Sequence of chain 1.A:
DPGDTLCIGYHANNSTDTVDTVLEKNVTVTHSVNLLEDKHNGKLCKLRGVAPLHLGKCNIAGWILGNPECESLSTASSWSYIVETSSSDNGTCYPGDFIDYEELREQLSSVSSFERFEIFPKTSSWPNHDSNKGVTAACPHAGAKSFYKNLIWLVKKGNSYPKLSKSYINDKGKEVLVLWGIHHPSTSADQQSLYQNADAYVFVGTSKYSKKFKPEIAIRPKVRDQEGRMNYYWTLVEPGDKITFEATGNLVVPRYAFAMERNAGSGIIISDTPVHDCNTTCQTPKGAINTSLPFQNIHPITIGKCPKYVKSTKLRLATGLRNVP

A small-molecule ligand and the protein it binds are described below.
Small molecule (SMILES): CC(=O)N[C@@H]1[C@@H](O)[C@H](O)[C@@H](CO)O[C@H]1O

Binding-site contacts:
Ligand atom C1 contacts residue ASN91 of chain 1.A at 1.4 Å.
Ligand atom C3 contacts residue ARG225 of chain 1.A at 4.0 Å.
Ligand atom C4 contacts residue ASN91 of chain 1.A at 4.2 Å.
Ligand atom C7 contacts residue ASN68 of chain 1.A at 4.0 Å.
Ligand atom C8 contacts residue CYS94 of chain 1.A at 4.4 Å (hydrophobic).
Ligand atom N2 contacts residue ASN91 of chain 1.A at 3.1 Å (h-bond).
Ligand atom O7 contacts residue ASN91 of chain 1.A at 3.2 Å (h-bond).
Ligand atom O7 contacts residue ASN68 of chain 1.A at 3.3 Å (h-bond).
Ligand atom C7 contacts residue GLU70 of chain 1.A at 3.9 Å.
Ligand atom C3 contacts residue ASN91 of chain 1.A at 3.8 Å.
Ligand atom N2 contacts residue ARG225 of chain 1.A at 3.9 Å.
Ligand atom C8 contacts residue PRO69 of chain 1.A at 4.0 Å (hydrophobic).
Ligand atom C8 contacts residue PRO141 of chain 1.A at 3.4 Å (hydrophobic).
Ligand atom C2 contacts residue ASN91 of chain 1.A at 2.5 Å.
Ligand atom C7 contacts residue ASN91 of chain 1.A at 3.4 Å.
Ligand atom O7 contacts residue ARG225 of chain 1.A at 3.4 Å (salt-bridge).
Ligand atom C8 contacts residue ASN68 of chain 1.A at 3.6 Å.
Ligand atom C2 contacts residue ARG225 of chain 1.A at 3.9 Å.
Ligand atom C8 contacts residue CYS140 of chain 1.A at 4.0 Å (hydrophobic).
Ligand atom N2 contacts residue GLU70 of chain 1.A at 3.6 Å.
Ligand atom C7 contacts residue ARG225 of chain 1.A at 3.7 Å.
Ligand atom O7 contacts residue CYS94 of chain 1.A at 3.4 Å.
Ligand atom C5 contacts residue ASN91 of chain 1.A at 3.6 Å.
Ligand atom C7 contacts residue PRO141 of chain 1.A at 4.1 Å (hydrophobic).
Ligand atom C8 contacts residue GLU70 of chain 1.A at 3.9 Å.
Ligand atom C1 contacts residue GLU70 of chain 1.A at 3.8 Å.
Ligand atom O5 contacts residue ASN91 of chain 1.A at 2.3 Å (h-bond).
Ligand atom C4 contacts residue ARG225 of chain 1.A at 4.2 Å.
Ligand atom C7 contacts residue CYS94 of chain 1.A at 4.2 Å (hydrophobic).
Ligand atom O3 contacts residue ARG225 of chain 1.A at 3.0 Å (salt-bridge).
Ligand atom N2 contacts residue PRO141 of chain 1.A at 4.3 Å.
Ligand atom O3 contacts residue PRO141 of chain 1.A at 4.1 Å.
Ligand atom C2 contacts residue GLU70 of chain 1.A at 4.3 Å.